The protein below binds the small molecule below.
Small molecule (SMILES): O=C(O)CCCC[C@H]1[C@H]2NC(=O)N[C@H]2C[S@@]1=O

Sequence of chain 1.B:
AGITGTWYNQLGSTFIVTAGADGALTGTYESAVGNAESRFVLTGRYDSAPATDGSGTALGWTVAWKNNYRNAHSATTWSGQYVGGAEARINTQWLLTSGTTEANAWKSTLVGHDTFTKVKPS

Sequence of chain 2.A:
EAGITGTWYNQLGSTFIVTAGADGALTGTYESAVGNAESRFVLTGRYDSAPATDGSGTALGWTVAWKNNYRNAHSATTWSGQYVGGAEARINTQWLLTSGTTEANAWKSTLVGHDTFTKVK

Binding-site contacts:
Ligand atom C10 contacts residue TRP67 of chain 1.B at 3.5 Å (hydrophobic).
Ligand atom O12 contacts residue BTN1 of chain 1.G at 0.0 Å (h-bond).
Ligand atom C7 contacts residue BTN1 of chain 1.G at 0.0 Å.
Ligand atom C4 contacts residue BTN1 of chain 1.G at 0.0 Å.
Ligand atom C6 contacts residue BTN1 of chain 1.G at 0.0 Å.
Ligand atom S1 contacts residue TRP67 of chain 1.B at 3.7 Å.
Ligand atom N1 contacts residue BTN1 of chain 1.G at 0.0 Å (h-bond).
Ligand atom N1 contacts residue LEU13 of chain 1.B at 3.7 Å.
Ligand atom O11 contacts residue ASN37 of chain 1.B at 2.9 Å (h-bond).
Ligand atom N1 contacts residue ASP116 of chain 1.B at 2.8 Å (salt-bridge).
Ligand atom C2 contacts residue BTN1 of chain 1.G at 0.0 Å.
Ligand atom C10 contacts residue BTN1 of chain 1.G at 0.0 Å.
Ligand atom S1 contacts residue BTN1 of chain 1.G at 0.0 Å (h-bond).
Ligand atom C2 contacts residue TRP108 of chain 2.A at 3.7 Å (hydrophobic).
Ligand atom C8 contacts residue BTN1 of chain 1.G at 0.0 Å.
Ligand atom O12 contacts residue SER76 of chain 1.B at 3.6 Å.
Ligand atom C3 contacts residue BTN1 of chain 1.G at 0.0 Å.
Ligand atom C6 contacts residue TRP96 of chain 1.B at 3.3 Å (hydrophobic).
Ligand atom C11 contacts residue BTN1 of chain 1.G at 0.0 Å.
Ligand atom O3 contacts residue TYR31 of chain 1.B at 2.7 Å (h-bond).
Ligand atom O12 contacts residue ALA74 of chain 1.B at 3.6 Å.
Ligand atom C9 contacts residue BTN1 of chain 1.G at 0.0 Å.
Ligand atom C5 contacts residue BTN1 of chain 1.G at 0.0 Å.
Ligand atom O3 contacts residue ASN11 of chain 1.B at 2.9 Å (h-bond).
Ligand atom S1 contacts residue THR78 of chain 1.B at 3.4 Å (h-bond).
Ligand atom N2 contacts residue SER33 of chain 1.B at 3.0 Å (h-bond).
Ligand atom O11 contacts residue BTN1 of chain 1.G at 0.0 Å (h-bond).
Ligand atom N2 contacts residue VAL35 of chain 1.B at 3.6 Å.
Ligand atom O11 contacts residue GOL1 of chain 2.E at 3.1 Å (h-bond).
Ligand atom C3 contacts residue LEU13 of chain 1.B at 3.6 Å (hydrophobic).
Ligand atom C3 contacts residue ASP116 of chain 1.B at 3.7 Å.
Ligand atom N2 contacts residue BTN1 of chain 1.G at 0.0 Å (h-bond).
Ligand atom O3 contacts residue BTN1 of chain 1.G at 0.0 Å (h-bond).
Ligand atom C3 contacts residue TYR31 of chain 1.B at 3.6 Å (hydrophobic).
Ligand atom O10 contacts residue BTN1 of chain 1.G at 1.5 Å (h-bond).
Ligand atom O3 contacts residue SER15 of chain 1.B at 2.7 Å (h-bond).
Ligand atom C10 contacts residue ASN37 of chain 1.B at 3.7 Å.
Ligand atom C7 contacts residue SER33 of chain 1.B at 3.4 Å.
Ligand atom O10 contacts residue LEU98 of chain 1.B at 3.3 Å.
Ligand atom O10 contacts residue THR78 of chain 1.B at 2.4 Å (h-bond).